Sequence of chain 1.A:
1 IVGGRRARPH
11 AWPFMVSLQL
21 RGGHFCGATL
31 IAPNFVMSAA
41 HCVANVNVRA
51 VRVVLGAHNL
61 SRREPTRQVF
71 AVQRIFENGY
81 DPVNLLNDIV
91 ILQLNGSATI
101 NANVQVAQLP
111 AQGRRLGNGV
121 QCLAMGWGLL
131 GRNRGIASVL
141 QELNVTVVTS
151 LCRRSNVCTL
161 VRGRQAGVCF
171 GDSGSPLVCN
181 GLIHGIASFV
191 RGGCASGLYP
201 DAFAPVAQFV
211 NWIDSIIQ

The small molecule below binds the protein below.
Small molecule (SMILES): CC(=O)N[C@H]1[C@H](O[C@H]2[C@H](O)[C@@H](NC(C)=O)CO[C@@H]2CO[C@@H]2O[C@@H](C)[C@@H](O)[C@@H](O)[C@@H]2O)O[C@H](CO)[C@@H](O)[C@@H]1O

Binding-site contacts:
Ligand atom C4 contacts residue ASN180 of chain 1.A at 4.3 Å.
Ligand atom O4 contacts residue CYS179 of chain 1.A at 3.8 Å.
Ligand atom O4 contacts residue CYS122 of chain 1.A at 4.3 Å.
Ligand atom C6 contacts residue ASN144 of chain 1.A at 4.2 Å.
Ligand atom C8 contacts residue TRP12 of chain 1.A at 4.3 Å (hydrophobic).
Ligand atom C2 contacts residue ASN144 of chain 1.A at 2.4 Å.
Ligand atom N2 contacts residue ASN144 of chain 1.A at 2.8 Å (h-bond).
Ligand atom C6 contacts residue GLN121 of chain 1.A at 3.4 Å.
Ligand atom O7 contacts residue ASN144 of chain 1.A at 3.8 Å.
Ligand atom O5 contacts residue CYS122 of chain 1.A at 4.3 Å.
Ligand atom O4 contacts residue ASN180 of chain 1.A at 3.2 Å (h-bond).
Ligand atom C1 contacts residue LEU123 of chain 1.A at 4.5 Å (hydrophobic).
Ligand atom C6 contacts residue LEU123 of chain 1.A at 4.4 Å (hydrophobic).
Ligand atom O5 contacts residue ARG5 of chain 1.A at 4.5 Å.
Ligand atom C1 contacts residue ARG5 of chain 1.A at 4.2 Å.
Ligand atom O5 contacts residue ASN144 of chain 1.A at 2.4 Å (h-bond).
Ligand atom O7 contacts residue GLN121 of chain 1.A at 3.9 Å.
Ligand atom C4 contacts residue GLN121 of chain 1.A at 3.9 Å.
Ligand atom C8 contacts residue ASN144 of chain 1.A at 4.4 Å.
Ligand atom C3 contacts residue ASN144 of chain 1.A at 3.8 Å.
Ligand atom O5 contacts residue LEU123 of chain 1.A at 4.1 Å.
Ligand atom C5 contacts residue GLN121 of chain 1.A at 4.2 Å.
Ligand atom O5 contacts residue LEU123 of chain 1.A at 3.9 Å.
Ligand atom C6 contacts residue CYS122 of chain 1.A at 3.5 Å (hydrophobic).
Ligand atom C5 contacts residue ASN144 of chain 1.A at 3.7 Å.
Ligand atom C4 contacts residue ASN144 of chain 1.A at 4.2 Å.
Ligand atom O4 contacts residue VAL178 of chain 1.A at 4.0 Å.
Ligand atom O3 contacts residue ASN180 of chain 1.A at 3.8 Å.
Ligand atom C7 contacts residue ASN144 of chain 1.A at 3.5 Å.
Ligand atom O4 contacts residue GLN121 of chain 1.A at 3.4 Å (h-bond).
Ligand atom C1 contacts residue ASN144 of chain 1.A at 1.4 Å.